A protein and the small-molecule ligand that binds it are described below.
Small molecule (SMILES): Nc1ccn([C@H]2C[C@H](O[P](=O)(O)OC[C@H]3O[C@@H](n4ccc(N)nc4=O)C[C@@H]3O[P](=O)(O)OC[C@H]3O[C@@H](n4cnc5c(=O)[nH]c(N)nc54)C[C@@H]3O[P](=O)(O)OC[C@H]3O[C@@H](n4cnc5c(=O)[nH]c(N)nc54)C[C@@H]3O)[C@@H](COP(=O)=O)O2)c(=O)n1

Sequence of chain 1.IA:
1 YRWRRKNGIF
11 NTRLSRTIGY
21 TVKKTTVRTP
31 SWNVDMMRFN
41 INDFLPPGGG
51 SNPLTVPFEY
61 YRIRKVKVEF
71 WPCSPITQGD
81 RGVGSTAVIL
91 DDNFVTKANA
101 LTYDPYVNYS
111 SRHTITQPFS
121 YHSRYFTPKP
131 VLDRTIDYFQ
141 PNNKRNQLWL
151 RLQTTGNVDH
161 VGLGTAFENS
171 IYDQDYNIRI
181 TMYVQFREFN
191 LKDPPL

Binding-site contacts:
Ligand atom C6 contacts residue LYS67 of chain 1.EA at 3.8 Å.
Ligand atom C2' contacts residue LYS67 of chain 1.EA at 3.7 Å.
Ligand atom N3 contacts residue TYR125 of chain 1.EA at 3.8 Å.
Ligand atom O5' contacts residue TYR183 of chain 1.EA at 4.0 Å.
Ligand atom C8 contacts residue LYS67 of chain 1.EA at 3.3 Å.
Ligand atom OP1 contacts residue TRP71 of chain 1.EA at 3.4 Å.
Ligand atom C5 contacts residue TYR125 of chain 1.EA at 4.0 Å (hydrophobic).
Ligand atom P contacts residue ARG112 of chain 1.IA at 4.0 Å.
Ligand atom N7 contacts residue LYS67 of chain 1.EA at 3.0 Å (salt-bridge).
Ligand atom OP2 contacts residue THR114 of chain 1.IA at 2.3 Å (h-bond).
Ligand atom C3' contacts residue ARG13 of chain 1.EA at 4.1 Å.
Ligand atom OP2 contacts residue TYR121 of chain 1.EA at 3.1 Å.
Ligand atom OP2 contacts residue ARG112 of chain 1.IA at 2.6 Å (salt-bridge).
Ligand atom P contacts residue TYR121 of chain 1.EA at 4.2 Å.
Ligand atom C4' contacts residue ASN11 of chain 1.EA at 4.2 Å.
Ligand atom C2 contacts residue TYR125 of chain 1.EA at 3.7 Å (hydrophobic).
Ligand atom N1 contacts residue TYR125 of chain 1.EA at 4.0 Å.
Ligand atom OP2 contacts residue TYR183 of chain 1.EA at 3.2 Å.
Ligand atom OP2 contacts residue ARG13 of chain 1.EA at 2.2 Å (salt-bridge).
Ligand atom O6 contacts residue TYR125 of chain 1.EA at 4.2 Å.
Ligand atom N9 contacts residue TYR125 of chain 1.EA at 4.0 Å.
Ligand atom OP1 contacts residue LYS6 of chain 1.JA at 4.0 Å.
Ligand atom O6 contacts residue SER123 of chain 1.EA at 3.9 Å.
Ligand atom C5 contacts residue LYS67 of chain 1.EA at 4.0 Å.
Ligand atom O3' contacts residue ARG13 of chain 1.EA at 4.0 Å.
Ligand atom C2' contacts residue TYR183 of chain 1.EA at 3.9 Å (hydrophobic).
Ligand atom C5' contacts residue TRP71 of chain 1.EA at 3.7 Å (hydrophobic).
Ligand atom OP1 contacts residue THR114 of chain 1.IA at 3.5 Å (h-bond).
Ligand atom C2' contacts residue TYR125 of chain 1.EA at 3.8 Å (hydrophobic).
Ligand atom P contacts residue ARG13 of chain 1.EA at 3.4 Å.
Ligand atom N2 contacts residue TYR125 of chain 1.EA at 3.8 Å.
Ligand atom OP1 contacts residue ARG13 of chain 1.EA at 3.9 Å.
Ligand atom C8 contacts residue TYR183 of chain 1.EA at 3.7 Å (hydrophobic).
Ligand atom C3' contacts residue TYR183 of chain 1.EA at 3.7 Å (hydrophobic).
Ligand atom O3' contacts residue ASN11 of chain 1.EA at 3.5 Å (h-bond).
Ligand atom C6 contacts residue TYR125 of chain 1.EA at 4.0 Å (hydrophobic).
Ligand atom P contacts residue THR114 of chain 1.IA at 3.2 Å.
Ligand atom O3' contacts residue THR114 of chain 1.IA at 3.7 Å.
Ligand atom O6 contacts residue LYS67 of chain 1.EA at 4.1 Å.
Ligand atom C4 contacts residue TYR125 of chain 1.EA at 4.0 Å (hydrophobic).

Sequence of chain 1.JA:
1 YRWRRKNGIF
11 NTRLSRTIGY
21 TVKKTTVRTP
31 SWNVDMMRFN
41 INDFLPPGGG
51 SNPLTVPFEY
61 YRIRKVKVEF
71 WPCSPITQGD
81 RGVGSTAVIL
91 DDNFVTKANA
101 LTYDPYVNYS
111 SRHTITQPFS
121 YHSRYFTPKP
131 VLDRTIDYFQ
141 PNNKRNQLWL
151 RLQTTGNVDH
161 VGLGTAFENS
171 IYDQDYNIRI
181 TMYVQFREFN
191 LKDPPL

Sequence of chain 1.EA:
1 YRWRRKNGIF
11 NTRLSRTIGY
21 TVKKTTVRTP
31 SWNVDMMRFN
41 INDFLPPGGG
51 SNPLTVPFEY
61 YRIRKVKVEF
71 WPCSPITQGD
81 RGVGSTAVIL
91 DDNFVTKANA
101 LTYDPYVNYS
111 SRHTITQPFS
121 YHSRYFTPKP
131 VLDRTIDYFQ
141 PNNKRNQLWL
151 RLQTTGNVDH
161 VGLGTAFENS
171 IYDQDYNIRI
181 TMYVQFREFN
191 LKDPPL